Sequence of chain 1.A:
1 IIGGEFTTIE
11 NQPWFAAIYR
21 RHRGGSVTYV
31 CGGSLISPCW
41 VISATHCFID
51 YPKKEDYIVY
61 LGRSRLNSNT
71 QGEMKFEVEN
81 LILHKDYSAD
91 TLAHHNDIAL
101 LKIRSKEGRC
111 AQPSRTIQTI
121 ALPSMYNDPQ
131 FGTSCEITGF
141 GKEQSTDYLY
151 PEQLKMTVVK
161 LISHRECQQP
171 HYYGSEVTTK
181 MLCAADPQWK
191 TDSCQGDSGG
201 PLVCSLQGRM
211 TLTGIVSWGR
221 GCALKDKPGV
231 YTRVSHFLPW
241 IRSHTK

Binding-site contacts:
Ligand atom CAG contacts residue CYS222 of chain 1.A at 4.1 Å (hydrophobic).
Ligand atom NAA contacts residue GLY221 of chain 1.A at 3.0 Å (h-bond).
Ligand atom CAJ contacts residue SER193 of chain 1.A at 3.2 Å.
Ligand atom CAK contacts residue TRP218 of chain 1.A at 4.0 Å (hydrophobic).
Ligand atom NAA contacts residue CYS222 of chain 1.A at 4.1 Å.
Ligand atom CAF contacts residue ACT1 of chain 1.C at 3.8 Å.
Ligand atom NAA contacts residue ASP192 of chain 1.A at 3.2 Å (salt-bridge).
Ligand atom NAB contacts residue ASP192 of chain 1.A at 2.9 Å (salt-bridge).
Ligand atom NAB contacts residue GLY229 of chain 1.A at 3.4 Å.
Ligand atom NAA contacts residue SER193 of chain 1.A at 3.8 Å.
Ligand atom CAG contacts residue GLN195 of chain 1.A at 3.9 Å.
Ligand atom CAH contacts residue TRP218 of chain 1.A at 3.7 Å (hydrophobic).
Ligand atom CAL contacts residue CYS194 of chain 1.A at 4.1 Å (hydrophobic).
Ligand atom CAC contacts residue ACT1 of chain 1.C at 3.8 Å.
Ligand atom NAB contacts residue SER193 of chain 1.A at 2.7 Å (h-bond).
Ligand atom CAL contacts residue SER198 of chain 1.A at 4.1 Å.
Ligand atom CAF contacts residue SER217 of chain 1.A at 4.0 Å.
Ligand atom CAI contacts residue GLY219 of chain 1.A at 3.9 Å.
Ligand atom CAK contacts residue SER193 of chain 1.A at 3.7 Å.
Ligand atom CAH contacts residue VAL216 of chain 1.A at 3.9 Å (hydrophobic).
Ligand atom CAH contacts residue SER217 of chain 1.A at 3.9 Å.
Ligand atom CAD contacts residue GLN195 of chain 1.A at 3.8 Å.
Ligand atom CAJ contacts residue ASP192 of chain 1.A at 3.7 Å.
Ligand atom CAJ contacts residue GLY221 of chain 1.A at 3.9 Å.
Ligand atom CAJ contacts residue GLY229 of chain 1.A at 4.0 Å.
Ligand atom CAK contacts residue GLY221 of chain 1.A at 4.0 Å.
Ligand atom CAM contacts residue CYS194 of chain 1.A at 4.0 Å (hydrophobic).
Ligand atom CAI contacts residue CYS194 of chain 1.A at 4.0 Å (hydrophobic).
Ligand atom CAE contacts residue VAL216 of chain 1.A at 3.9 Å (hydrophobic).
Ligand atom CAI contacts residue GLY221 of chain 1.A at 3.2 Å.
Ligand atom CAI contacts residue CYS222 of chain 1.A at 3.8 Å (hydrophobic).
Ligand atom CAE contacts residue GLY219 of chain 1.A at 4.0 Å.
Ligand atom CAH contacts residue SER198 of chain 1.A at 4.0 Å.
Ligand atom CAE contacts residue SER193 of chain 1.A at 4.0 Å.
Ligand atom CAM contacts residue GLN195 of chain 1.A at 4.0 Å.
Ligand atom CAE contacts residue TRP218 of chain 1.A at 3.6 Å (hydrophobic).
Ligand atom CAF contacts residue SER198 of chain 1.A at 3.3 Å.
Ligand atom CAK contacts residue GLY219 of chain 1.A at 4.0 Å.
Ligand atom NAA contacts residue GLY219 of chain 1.A at 3.8 Å.
Ligand atom CAC contacts residue GLN195 of chain 1.A at 3.9 Å.

This protein binds this small molecule.
Small molecule (SMILES): [H]/N=C(/N)c1ccc2ccccc2c1